Binding-site contacts:
Ligand atom C5 contacts residue ASN270 of chain 1.A at 3.6 Å.
Ligand atom N2 contacts residue ASN270 of chain 1.A at 2.8 Å (h-bond).
Ligand atom O5 contacts residue LYS234 of chain 1.A at 4.3 Å.
Ligand atom C5 contacts residue LYS234 of chain 1.A at 4.4 Å.
Ligand atom C1 contacts residue ASN270 of chain 1.A at 1.4 Å.
Ligand atom C6 contacts residue ILE267 of chain 1.A at 3.9 Å (hydrophobic).
Ligand atom C2 contacts residue ASN270 of chain 1.A at 2.2 Å.
Ligand atom O7 contacts residue ARG23 of chain 1.A at 3.5 Å (salt-bridge).
Ligand atom O6 contacts residue ASN268 of chain 1.A at 4.0 Å.
Ligand atom N2 contacts residue LYS234 of chain 1.A at 4.4 Å.
Ligand atom O6 contacts residue ILE267 of chain 1.A at 2.8 Å (h-bond).
Ligand atom C1 contacts residue LYS234 of chain 1.A at 3.7 Å.
Ligand atom C7 contacts residue ARG23 of chain 1.A at 3.9 Å.
Ligand atom C8 contacts residue ASN270 of chain 1.A at 3.6 Å.
Ligand atom O7 contacts residue ASN270 of chain 1.A at 4.4 Å.
Ligand atom O5 contacts residue ASN270 of chain 1.A at 2.3 Å (h-bond).
Ligand atom C7 contacts residue ASN270 of chain 1.A at 3.5 Å.
Ligand atom C8 contacts residue ARG23 of chain 1.A at 3.6 Å.
Ligand atom C4 contacts residue ASN270 of chain 1.A at 4.2 Å.
Ligand atom C3 contacts residue ASN270 of chain 1.A at 3.7 Å.
Ligand atom O7 contacts residue LYS234 of chain 1.A at 4.4 Å.

A protein and the small-molecule ligand that binds it are described below.
Small molecule (SMILES): CC(=O)N[C@H]1[C@H](O[C@H]2[C@H](O)[C@@H](NC(C)=O)CO[C@@H]2CO)O[C@H](CO)[C@@H](O)[C@@H]1O

Sequence of chain 1.A:
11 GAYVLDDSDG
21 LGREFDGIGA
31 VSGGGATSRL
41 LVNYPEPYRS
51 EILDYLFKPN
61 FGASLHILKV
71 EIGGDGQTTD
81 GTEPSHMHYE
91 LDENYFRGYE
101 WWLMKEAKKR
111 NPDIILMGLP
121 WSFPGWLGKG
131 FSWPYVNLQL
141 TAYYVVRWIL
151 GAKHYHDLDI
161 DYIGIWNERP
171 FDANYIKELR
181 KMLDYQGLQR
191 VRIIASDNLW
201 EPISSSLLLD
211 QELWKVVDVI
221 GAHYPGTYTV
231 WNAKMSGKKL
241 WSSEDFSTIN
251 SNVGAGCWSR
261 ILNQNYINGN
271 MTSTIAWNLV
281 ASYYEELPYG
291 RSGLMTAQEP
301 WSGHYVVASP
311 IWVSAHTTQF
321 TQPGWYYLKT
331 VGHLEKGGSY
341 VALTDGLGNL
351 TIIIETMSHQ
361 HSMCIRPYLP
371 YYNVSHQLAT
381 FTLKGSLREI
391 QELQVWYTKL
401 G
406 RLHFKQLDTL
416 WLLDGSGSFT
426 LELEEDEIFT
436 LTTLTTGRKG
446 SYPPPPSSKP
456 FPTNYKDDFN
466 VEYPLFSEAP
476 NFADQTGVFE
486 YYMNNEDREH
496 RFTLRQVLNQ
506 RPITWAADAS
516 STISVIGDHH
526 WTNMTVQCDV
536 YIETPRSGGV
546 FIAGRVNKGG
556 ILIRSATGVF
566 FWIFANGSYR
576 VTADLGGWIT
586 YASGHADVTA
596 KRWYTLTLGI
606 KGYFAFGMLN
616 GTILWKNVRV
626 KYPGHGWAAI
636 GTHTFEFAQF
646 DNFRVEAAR